Binding-site contacts:
Ligand atom O15 contacts residue GLN117 of chain 1.B at 4.0 Å.
Ligand atom S13 contacts residue ASN149 of chain 1.B at 3.8 Å.
Ligand atom C10 contacts residue ASN340 of chain 1.B at 3.7 Å.
Ligand atom O15 contacts residue SER61 of chain 1.B at 3.5 Å (h-bond).
Ligand atom C09 contacts residue GLY317 of chain 1.B at 4.1 Å.
Ligand atom S13 contacts residue GLN117 of chain 1.B at 4.0 Å.
Ligand atom O04 contacts residue ALA315 of chain 1.B at 2.8 Å (h-bond).
Ligand atom C09 contacts residue NZ21 of chain 1.I at 4.3 Å.
Ligand atom N06 contacts residue ALA315 of chain 1.B at 4.3 Å.
Ligand atom C08 contacts residue THR316 of chain 1.B at 4.1 Å.
Ligand atom O15 contacts residue LYS64 of chain 1.B at 4.3 Å.
Ligand atom C09 contacts residue ASN340 of chain 1.B at 3.6 Å.
Ligand atom C12 contacts residue NZ21 of chain 1.I at 3.5 Å.
Ligand atom C03 contacts residue ALA315 of chain 1.B at 3.6 Å (hydrophobic).
Ligand atom C09 contacts residue THR316 of chain 1.B at 3.5 Å.
Ligand atom C03 contacts residue SER61 of chain 1.B at 3.6 Å.
Ligand atom C14 contacts residue ALA315 of chain 1.B at 3.0 Å (hydrophobic).
Ligand atom N06 contacts residue SER61 of chain 1.B at 4.4 Å.
Ligand atom C14 contacts residue NZ21 of chain 1.I at 3.9 Å.
Ligand atom O05 contacts residue ALA315 of chain 1.B at 3.5 Å.
Ligand atom O04 contacts residue GLY314 of chain 1.B at 3.5 Å.
Ligand atom O05 contacts residue GLY314 of chain 1.B at 4.4 Å.
Ligand atom C11 contacts residue NZ21 of chain 1.I at 3.3 Å.
Ligand atom C14 contacts residue TYR218 of chain 1.B at 3.6 Å (hydrophobic).
Ligand atom C08 contacts residue NZ21 of chain 1.I at 4.3 Å.
Ligand atom C08 contacts residue ALA315 of chain 1.B at 3.4 Å (hydrophobic).
Ligand atom C02 contacts residue SER61 of chain 1.B at 3.8 Å.
Ligand atom S13 contacts residue ALA315 of chain 1.B at 4.4 Å.
Ligand atom O04 contacts residue SER61 of chain 1.B at 2.7 Å (h-bond).
Ligand atom O16 contacts residue NZ21 of chain 1.I at 3.7 Å.
Ligand atom C09 contacts residue ALA315 of chain 1.B at 3.9 Å (hydrophobic).
Ligand atom C07 contacts residue NZ21 of chain 1.I at 4.1 Å.
Ligand atom O15 contacts residue ASN149 of chain 1.B at 2.8 Å (h-bond).
Ligand atom C14 contacts residue SER61 of chain 1.B at 3.6 Å.
Ligand atom C07 contacts residue ALA315 of chain 1.B at 4.4 Å (hydrophobic).
Ligand atom C01 contacts residue LEU290 of chain 1.B at 4.1 Å (hydrophobic).
Ligand atom O16 contacts residue ASN149 of chain 1.B at 3.8 Å.
Ligand atom O16 contacts residue GLN117 of chain 1.B at 2.9 Å (h-bond).
Ligand atom C10 contacts residue NZ21 of chain 1.I at 3.7 Å.
Ligand atom S13 contacts residue SER61 of chain 1.B at 4.0 Å.

Sequence of chain 1.B:
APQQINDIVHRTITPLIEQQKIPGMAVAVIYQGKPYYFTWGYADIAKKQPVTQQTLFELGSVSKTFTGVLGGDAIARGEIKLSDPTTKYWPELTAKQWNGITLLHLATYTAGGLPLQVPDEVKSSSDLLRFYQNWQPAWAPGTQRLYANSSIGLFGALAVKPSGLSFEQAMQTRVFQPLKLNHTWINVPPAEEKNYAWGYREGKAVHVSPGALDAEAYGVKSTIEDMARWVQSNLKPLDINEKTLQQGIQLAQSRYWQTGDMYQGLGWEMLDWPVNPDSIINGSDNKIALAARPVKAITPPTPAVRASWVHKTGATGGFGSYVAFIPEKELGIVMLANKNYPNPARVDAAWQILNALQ

The protein below binds the small molecule below.
Small molecule (SMILES): C[C@@H](C(=O)O)N(c1ccccc1)S(C)(=O)=O